Binding-site contacts:
Ligand atom C11 contacts residue MET253 of chain 1.C at 3.6 Å (hydrophobic).
Ligand atom BR24 contacts residue POV1 of chain 1.HA at 3.7 Å.
Ligand atom C12 contacts residue ALA275 of chain 1.C at 3.9 Å (hydrophobic).
Ligand atom C19 contacts residue MET278 of chain 1.C at 3.7 Å (hydrophobic).
Ligand atom C10 contacts residue MET253 of chain 1.C at 3.9 Å (hydrophobic).
Ligand atom C12 contacts residue MET253 of chain 1.C at 3.5 Å (hydrophobic).
Ligand atom C13 contacts residue PHE274 of chain 1.C at 3.7 Å (hydrophobic).
Ligand atom C13 contacts residue MET278 of chain 1.C at 3.5 Å (hydrophobic).
Ligand atom BR24 contacts residue LEU224 of chain 1.D at 3.5 Å.
Ligand atom O15 contacts residue ALA271 of chain 1.C at 3.2 Å.
Ligand atom C2 contacts residue POV1 of chain 1.GA at 3.7 Å.
Ligand atom C22 contacts residue LEU220 of chain 1.D at 3.8 Å (hydrophobic).
Ligand atom C13 contacts residue ALA275 of chain 1.C at 3.5 Å (hydrophobic).
Ligand atom C20 contacts residue ILE221 of chain 1.D at 3.8 Å (hydrophobic).
Ligand atom C10 contacts residue LEU212 of chain 1.D at 3.8 Å (hydrophobic).
Ligand atom N7 contacts residue MET278 of chain 1.C at 3.3 Å (h-bond).
Ligand atom C3 contacts residue LEU212 of chain 1.D at 3.2 Å (hydrophobic).
Ligand atom C23 contacts residue LEU220 of chain 1.D at 3.8 Å (hydrophobic).
Ligand atom C6 contacts residue MET253 of chain 1.C at 3.7 Å (hydrophobic).
Ligand atom S14 contacts residue ALA271 of chain 1.C at 3.7 Å.
Ligand atom O16 contacts residue ALA271 of chain 1.C at 3.2 Å.
Ligand atom C8 contacts residue MET253 of chain 1.C at 3.5 Å (hydrophobic).
Ligand atom C13 contacts residue MET253 of chain 1.C at 3.6 Å (hydrophobic).
Ligand atom BR24 contacts residue LEU246 of chain 1.C at 3.8 Å.
Ligand atom C9 contacts residue MET253 of chain 1.C at 3.6 Å (hydrophobic).
Ligand atom C1 contacts residue LEU220 of chain 1.D at 3.8 Å (hydrophobic).
Ligand atom C12 contacts residue PHE274 of chain 1.C at 3.6 Å (hydrophobic).
Ligand atom C8 contacts residue ALA275 of chain 1.C at 3.7 Å (hydrophobic).
Ligand atom N17 contacts residue ASN213 of chain 1.D at 2.8 Å (h-bond).
Ligand atom N7 contacts residue ALA275 of chain 1.C at 3.8 Å.
Ligand atom O16 contacts residue VAL256 of chain 1.C at 3.4 Å.
Ligand atom N17 contacts residue MET253 of chain 1.C at 3.3 Å (h-bond).
Ligand atom C23 contacts residue MET278 of chain 1.C at 3.5 Å (hydrophobic).
Ligand atom C22 contacts residue MET278 of chain 1.C at 3.8 Å (hydrophobic).
Ligand atom N7 contacts residue MET253 of chain 1.C at 3.9 Å.
Ligand atom C18 contacts residue MET278 of chain 1.C at 3.7 Å (hydrophobic).
Ligand atom C4 contacts residue LEU212 of chain 1.D at 3.1 Å (hydrophobic).
Ligand atom C1 contacts residue ILE216 of chain 1.D at 3.8 Å (hydrophobic).
Ligand atom C2 contacts residue ILE216 of chain 1.D at 3.4 Å (hydrophobic).
Ligand atom C8 contacts residue MET278 of chain 1.C at 3.8 Å (hydrophobic).

Sequence of chain 1.D:
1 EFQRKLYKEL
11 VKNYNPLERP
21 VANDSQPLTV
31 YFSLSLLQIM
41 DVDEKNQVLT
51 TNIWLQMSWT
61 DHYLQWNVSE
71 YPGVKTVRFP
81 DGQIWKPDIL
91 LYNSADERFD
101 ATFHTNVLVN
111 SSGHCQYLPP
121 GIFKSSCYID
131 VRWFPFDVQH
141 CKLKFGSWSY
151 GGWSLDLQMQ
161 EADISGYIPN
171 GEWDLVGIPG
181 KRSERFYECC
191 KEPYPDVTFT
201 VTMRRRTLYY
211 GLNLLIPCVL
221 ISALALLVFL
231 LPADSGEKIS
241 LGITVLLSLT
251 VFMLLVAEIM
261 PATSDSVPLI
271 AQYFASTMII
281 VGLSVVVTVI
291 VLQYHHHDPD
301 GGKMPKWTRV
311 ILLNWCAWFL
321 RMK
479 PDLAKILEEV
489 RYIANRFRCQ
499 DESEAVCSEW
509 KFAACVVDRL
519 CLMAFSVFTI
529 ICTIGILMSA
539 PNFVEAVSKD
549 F

Sequence of chain 1.C:
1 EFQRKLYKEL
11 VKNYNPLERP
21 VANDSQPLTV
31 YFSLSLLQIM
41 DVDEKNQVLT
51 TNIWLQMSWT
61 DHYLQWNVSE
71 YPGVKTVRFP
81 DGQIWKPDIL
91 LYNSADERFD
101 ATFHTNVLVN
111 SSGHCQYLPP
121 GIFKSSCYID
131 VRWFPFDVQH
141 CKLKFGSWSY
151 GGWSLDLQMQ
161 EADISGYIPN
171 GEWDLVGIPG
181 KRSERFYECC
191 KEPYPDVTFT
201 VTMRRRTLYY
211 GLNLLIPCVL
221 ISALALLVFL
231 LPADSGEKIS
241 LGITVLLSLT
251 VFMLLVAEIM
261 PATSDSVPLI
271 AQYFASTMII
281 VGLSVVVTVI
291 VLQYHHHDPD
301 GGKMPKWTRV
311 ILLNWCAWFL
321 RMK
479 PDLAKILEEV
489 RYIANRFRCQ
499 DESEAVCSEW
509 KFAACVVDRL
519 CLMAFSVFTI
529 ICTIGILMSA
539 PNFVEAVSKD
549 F

The small molecule below binds the protein below.
Small molecule (SMILES): NS(=O)(=O)c1ccc2c(c1)[C@H]1C=CC[C@H]1[C@@H](c1ccc(Br)cc1)N2